Sequence of chain 1.A:
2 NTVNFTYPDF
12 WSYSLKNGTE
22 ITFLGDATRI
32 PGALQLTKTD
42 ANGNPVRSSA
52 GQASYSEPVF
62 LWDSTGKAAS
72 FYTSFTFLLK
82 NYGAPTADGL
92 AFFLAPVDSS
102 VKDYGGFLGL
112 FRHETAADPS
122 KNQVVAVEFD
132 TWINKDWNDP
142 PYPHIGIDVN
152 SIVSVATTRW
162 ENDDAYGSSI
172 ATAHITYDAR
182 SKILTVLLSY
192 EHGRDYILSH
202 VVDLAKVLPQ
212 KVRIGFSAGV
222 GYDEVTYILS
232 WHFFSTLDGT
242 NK

The small molecule below binds the protein below.
Small molecule (SMILES): CC(=O)N[C@H]1[C@H](O[C@H]2[C@H](O[C@@H]3O[C@@H](C)[C@@H](O)[C@@H](O)[C@@H]3O)[C@@H](NC(C)=O)CO[C@@H]2CO)O[C@H](CO)[C@@H](O)[C@@H]1O

Binding-site contacts:
Ligand atom C7 contacts residue ASN18 of chain 1.A at 3.2 Å.
Ligand atom N2 contacts residue PHE24 of chain 1.A at 2.8 Å (h-bond).
Ligand atom C7 contacts residue LEU25 of chain 1.A at 3.7 Å (hydrophobic).
Ligand atom C1 contacts residue ASN18 of chain 1.A at 1.4 Å.
Ligand atom C5 contacts residue THR23 of chain 1.A at 4.1 Å.
Ligand atom O7 contacts residue LEU25 of chain 1.A at 3.8 Å.
Ligand atom C6 contacts residue GLY26 of chain 1.A at 3.6 Å.
Ligand atom C3 contacts residue PHE24 of chain 1.A at 3.1 Å (hydrophobic).
Ligand atom O7 contacts residue SER101 of chain 1.A at 2.7 Å (h-bond).
Ligand atom O5 contacts residue ASN18 of chain 1.A at 2.3 Å (h-bond).
Ligand atom C2 contacts residue ASN18 of chain 1.A at 2.4 Å.
Ligand atom O3 contacts residue PHE24 of chain 1.A at 3.9 Å.
Ligand atom N2 contacts residue LEU25 of chain 1.A at 4.1 Å.
Ligand atom C5 contacts residue ASN18 of chain 1.A at 3.7 Å.
Ligand atom C7 contacts residue PHE24 of chain 1.A at 4.0 Å (hydrophobic).
Ligand atom C6 contacts residue SER101 of chain 1.A at 4.0 Å.
Ligand atom C5 contacts residue LEU25 of chain 1.A at 4.2 Å (hydrophobic).
Ligand atom O7 contacts residue ASN18 of chain 1.A at 3.1 Å (h-bond).
Ligand atom C3 contacts residue LEU25 of chain 1.A at 4.1 Å (hydrophobic).
Ligand atom C1 contacts residue GLY26 of chain 1.A at 3.7 Å.
Ligand atom O5 contacts residue PHE24 of chain 1.A at 4.0 Å.
Ligand atom O5 contacts residue LEU25 of chain 1.A at 3.2 Å.
Ligand atom O5 contacts residue GLY26 of chain 1.A at 2.8 Å (h-bond).
Ligand atom O4 contacts residue LEU25 of chain 1.A at 3.7 Å.
Ligand atom C2 contacts residue GLY26 of chain 1.A at 3.9 Å.
Ligand atom C8 contacts residue SER100 of chain 1.A at 4.1 Å.
Ligand atom O4 contacts residue GLY26 of chain 1.A at 3.4 Å.
Ligand atom O6 contacts residue THR23 of chain 1.A at 4.2 Å.
Ligand atom C1 contacts residue LEU25 of chain 1.A at 3.9 Å (hydrophobic).
Ligand atom C1 contacts residue PHE24 of chain 1.A at 3.2 Å (hydrophobic).
Ligand atom C3 contacts residue ASN18 of chain 1.A at 3.8 Å.
Ligand atom C5 contacts residue GLY26 of chain 1.A at 3.7 Å.
Ligand atom C7 contacts residue SER101 of chain 1.A at 3.8 Å.
Ligand atom C4 contacts residue ASN18 of chain 1.A at 4.2 Å.
Ligand atom C4 contacts residue GLY26 of chain 1.A at 4.1 Å.
Ligand atom C8 contacts residue SER101 of chain 1.A at 4.1 Å.
Ligand atom C1 contacts residue PHE24 of chain 1.A at 3.7 Å (hydrophobic).
Ligand atom C8 contacts residue LEU25 of chain 1.A at 3.9 Å (hydrophobic).
Ligand atom C2 contacts residue PHE24 of chain 1.A at 3.2 Å (hydrophobic).
Ligand atom N2 contacts residue ASN18 of chain 1.A at 2.8 Å (h-bond).